Binding-site contacts:
Ligand atom N03 contacts residue GLU170 of chain 1.A at 3.8 Å.
Ligand atom O01 contacts residue ALA145 of chain 1.A at 3.1 Å.
Ligand atom C08 contacts residue GLY171 of chain 1.A at 3.7 Å.
Ligand atom C32 contacts residue VAL167 of chain 1.A at 3.9 Å (hydrophobic).
Ligand atom C06 contacts residue MET175 of chain 1.A at 3.7 Å (hydrophobic).
Ligand atom C31 contacts residue LEU246 of chain 1.A at 3.9 Å (hydrophobic).
Ligand atom C28 contacts residue ASP106 of chain 1.A at 3.3 Å.
Ligand atom N02 contacts residue LEU161 of chain 1.A at 3.6 Å.
Ligand atom C25 contacts residue GLY176 of chain 1.A at 3.7 Å.
Ligand atom C24 contacts residue MET175 of chain 1.A at 3.5 Å (hydrophobic).
Ligand atom C24 contacts residue GLY176 of chain 1.A at 3.9 Å.
Ligand atom C13 contacts residue GLU170 of chain 1.A at 3.8 Å.
Ligand atom O02 contacts residue PHE144 of chain 1.A at 3.6 Å.
Ligand atom C27 contacts residue ASN272 of chain 1.A at 3.4 Å.
Ligand atom O01 contacts residue PHE144 of chain 1.A at 2.7 Å (h-bond).
Ligand atom O01 contacts residue THR148 of chain 1.A at 3.6 Å (h-bond).
Ligand atom C06 contacts residue THR148 of chain 1.A at 3.7 Å.
Ligand atom C09 contacts residue GLY171 of chain 1.A at 3.5 Å.
Ligand atom N01 contacts residue MET175 of chain 1.A at 3.5 Å.
Ligand atom C34 contacts residue THR172 of chain 1.A at 3.3 Å.
Ligand atom C22 contacts residue ALA145 of chain 1.A at 3.8 Å (hydrophobic).
Ligand atom C09 contacts residue MET175 of chain 1.A at 3.4 Å (hydrophobic).
Ligand atom C28 contacts residue ASN272 of chain 1.A at 3.5 Å.
Ligand atom C29 contacts residue ASP106 of chain 1.A at 2.8 Å.
Ligand atom C05 contacts residue MET175 of chain 1.A at 3.6 Å (hydrophobic).
Ligand atom C21 contacts residue PHE144 of chain 1.A at 3.5 Å (hydrophobic).
Ligand atom O02 contacts residue VAL245 of chain 1.A at 3.9 Å.
Ligand atom C31 contacts residue ILE132 of chain 1.A at 3.6 Å (hydrophobic).
Ligand atom C11 contacts residue GLY171 of chain 1.A at 3.6 Å.
Ligand atom C11 contacts residue MET175 of chain 1.A at 3.8 Å (hydrophobic).
Ligand atom C34 contacts residue GLY171 of chain 1.A at 3.5 Å.
Ligand atom C24 contacts residue VAL245 of chain 1.A at 3.6 Å (hydrophobic).
Ligand atom C25 contacts residue THR172 of chain 1.A at 3.2 Å.
Ligand atom O03 contacts residue ASN272 of chain 1.A at 3.6 Å.
Ligand atom C31 contacts residue TRP107 of chain 1.A at 3.9 Å (hydrophobic).
Ligand atom C30 contacts residue ASP106 of chain 1.A at 2.2 Å.
Ligand atom C22 contacts residue PHE144 of chain 1.A at 3.2 Å (hydrophobic).
Ligand atom C07 contacts residue MET175 of chain 1.A at 3.4 Å (hydrophobic).
Ligand atom C31 contacts residue ASP106 of chain 1.A at 1.4 Å.
Ligand atom C34 contacts residue VAL167 of chain 1.A at 3.2 Å (hydrophobic).

Sequence of chain 1.A:
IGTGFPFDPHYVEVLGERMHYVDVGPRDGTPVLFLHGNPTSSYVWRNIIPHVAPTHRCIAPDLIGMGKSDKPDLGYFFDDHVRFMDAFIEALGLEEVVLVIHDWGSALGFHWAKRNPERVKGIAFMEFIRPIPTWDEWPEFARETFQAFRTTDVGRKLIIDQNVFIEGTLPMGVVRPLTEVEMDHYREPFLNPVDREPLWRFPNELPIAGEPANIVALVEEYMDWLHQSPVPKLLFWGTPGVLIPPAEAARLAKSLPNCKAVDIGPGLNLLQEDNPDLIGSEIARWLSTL

This small molecule binds to this protein.
Small molecule (SMILES): CN=C1C=CC2=C(c3ccc(C(=O)NCCOCCOCCCCCCCl)cc3C)c3ccc(N)cc3[Si](C)(C)C2=C1